Binding-site contacts:
Ligand atom O7 contacts residue SER12 of chain 1.F at 4.0 Å.
Ligand atom C2 contacts residue HIS13 of chain 1.F at 4.2 Å.
Ligand atom O7 contacts residue PRO14 of chain 1.F at 2.8 Å (h-bond).
Ligand atom C8 contacts residue SER12 of chain 1.F at 3.1 Å.
Ligand atom C1 contacts residue PRO14 of chain 1.F at 4.5 Å (hydrophobic).
Ligand atom C8 contacts residue HIS13 of chain 1.F at 4.1 Å.
Ligand atom O6 contacts residue THR11 of chain 1.F at 3.8 Å.
Ligand atom O7 contacts residue THR11 of chain 1.F at 4.2 Å.
Ligand atom C3 contacts residue THR11 of chain 1.F at 3.2 Å.
Ligand atom O7 contacts residue HIS13 of chain 1.F at 3.1 Å.
Ligand atom C7 contacts residue HIS13 of chain 1.F at 3.8 Å.
Ligand atom C7 contacts residue SER12 of chain 1.F at 3.8 Å.
Ligand atom O5 contacts residue THR11 of chain 1.F at 2.3 Å (h-bond).
Ligand atom C5 contacts residue THR11 of chain 1.F at 2.8 Å.
Ligand atom C1 contacts residue THR11 of chain 1.F at 1.5 Å.
Ligand atom C6 contacts residue THR11 of chain 1.F at 4.0 Å.
Ligand atom C1 contacts residue HIS13 of chain 1.F at 3.5 Å.
Ligand atom N2 contacts residue THR11 of chain 1.F at 2.9 Å (h-bond).
Ligand atom C4 contacts residue THR11 of chain 1.F at 3.6 Å.
Ligand atom O5 contacts residue PRO14 of chain 1.F at 4.4 Å.
Ligand atom C7 contacts residue THR11 of chain 1.F at 3.3 Å.
Ligand atom C8 contacts residue THR11 of chain 1.F at 3.2 Å.
Ligand atom O5 contacts residue HIS13 of chain 1.F at 3.8 Å.
Ligand atom N2 contacts residue HIS13 of chain 1.F at 4.4 Å.
Ligand atom C2 contacts residue THR11 of chain 1.F at 2.7 Å.
Ligand atom C7 contacts residue PRO14 of chain 1.F at 3.8 Å (hydrophobic).
Ligand atom C2 contacts residue PRO14 of chain 1.F at 4.3 Å (hydrophobic).

Sequence of chain 1.F:
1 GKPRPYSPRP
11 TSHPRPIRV

This protein binds this small molecule.
Small molecule (SMILES): CC(=O)N[C@@H]1[C@@H](O)[C@@H](O)[C@@H](CO)O[C@@H]1O